Binding-site contacts:
Ligand atom C8 contacts residue SER402 of chain 1.A at 3.5 Å.
Ligand atom C3 contacts residue ASN528 of chain 1.A at 3.8 Å.
Ligand atom C7 contacts residue SER402 of chain 1.A at 4.5 Å.
Ligand atom C5 contacts residue ASN528 of chain 1.A at 3.6 Å.
Ligand atom O6 contacts residue ASN528 of chain 1.A at 4.5 Å.
Ligand atom O6 contacts residue SER402 of chain 1.A at 4.3 Å.
Ligand atom C4 contacts residue ASN528 of chain 1.A at 4.2 Å.
Ligand atom O3 contacts residue SER402 of chain 1.A at 4.5 Å.
Ligand atom C1 contacts residue ASN528 of chain 1.A at 1.4 Å.
Ligand atom C3 contacts residue SER402 of chain 1.A at 4.3 Å.
Ligand atom C2 contacts residue ASN528 of chain 1.A at 2.4 Å.
Ligand atom O7 contacts residue ASN528 of chain 1.A at 4.4 Å.
Ligand atom C8 contacts residue ASN528 of chain 1.A at 3.5 Å.
Ligand atom N2 contacts residue ASN528 of chain 1.A at 2.8 Å (h-bond).
Ligand atom C6 contacts residue SER402 of chain 1.A at 3.9 Å.
Ligand atom C7 contacts residue ASN528 of chain 1.A at 3.6 Å.
Ligand atom N2 contacts residue SER402 of chain 1.A at 4.0 Å.
Ligand atom O5 contacts residue ASN528 of chain 1.A at 2.4 Å (h-bond).

Sequence of chain 1.A:
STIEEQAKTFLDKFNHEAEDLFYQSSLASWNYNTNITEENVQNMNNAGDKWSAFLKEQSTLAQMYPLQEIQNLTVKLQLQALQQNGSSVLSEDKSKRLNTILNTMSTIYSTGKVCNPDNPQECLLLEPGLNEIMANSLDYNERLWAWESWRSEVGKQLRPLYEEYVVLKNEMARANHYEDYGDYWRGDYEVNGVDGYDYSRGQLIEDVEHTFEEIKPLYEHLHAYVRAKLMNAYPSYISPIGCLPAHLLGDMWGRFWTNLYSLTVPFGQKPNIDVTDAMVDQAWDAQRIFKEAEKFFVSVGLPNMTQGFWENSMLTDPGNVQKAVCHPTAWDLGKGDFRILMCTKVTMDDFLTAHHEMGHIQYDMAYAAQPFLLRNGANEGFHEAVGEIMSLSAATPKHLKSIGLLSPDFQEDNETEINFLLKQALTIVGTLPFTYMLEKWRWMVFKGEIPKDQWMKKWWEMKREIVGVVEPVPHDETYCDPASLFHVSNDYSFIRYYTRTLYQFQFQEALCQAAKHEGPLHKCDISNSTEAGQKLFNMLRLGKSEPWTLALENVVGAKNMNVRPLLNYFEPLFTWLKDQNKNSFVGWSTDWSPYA

This small molecule binds to this protein.
Small molecule (SMILES): CC(=O)N[C@H]1[C@H](O[C@H]2[C@H](O)[C@@H](NC(C)=O)CO[C@@H]2CO)O[C@H](CO)[C@@H](O[C@@H]2O[C@H](CO)[C@@H](O)[C@H](O)[C@@H]2O)[C@@H]1O